Sequence of chain 1.C:
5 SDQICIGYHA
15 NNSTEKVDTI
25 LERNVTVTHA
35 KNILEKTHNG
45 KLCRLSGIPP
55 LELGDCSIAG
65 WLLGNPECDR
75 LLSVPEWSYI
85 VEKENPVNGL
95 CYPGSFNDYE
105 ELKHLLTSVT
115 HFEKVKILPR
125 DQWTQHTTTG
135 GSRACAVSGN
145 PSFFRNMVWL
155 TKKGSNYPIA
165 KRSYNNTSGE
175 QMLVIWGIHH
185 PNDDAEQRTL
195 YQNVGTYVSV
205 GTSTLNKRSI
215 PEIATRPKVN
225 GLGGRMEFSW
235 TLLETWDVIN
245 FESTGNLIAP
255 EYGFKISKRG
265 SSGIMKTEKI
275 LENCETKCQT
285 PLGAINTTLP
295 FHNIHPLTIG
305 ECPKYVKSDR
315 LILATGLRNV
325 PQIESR

This protein binds this small molecule.
Small molecule (SMILES): CC(=O)N[C@@H]1[C@@H](O)[C@H](O)[C@@H](CO)O[C@H]1O

Binding-site contacts:
Ligand atom C1 contacts residue ASN290 of chain 1.C at 1.5 Å.
Ligand atom C2 contacts residue ASN290 of chain 1.C at 2.4 Å.
Ligand atom C5 contacts residue ASN290 of chain 1.C at 3.7 Å.
Ligand atom C3 contacts residue ASN290 of chain 1.C at 3.8 Å.
Ligand atom C7 contacts residue ASN290 of chain 1.C at 3.3 Å.
Ligand atom C8 contacts residue ASN290 of chain 1.C at 4.4 Å.
Ligand atom O7 contacts residue ASN290 of chain 1.C at 3.5 Å (h-bond).
Ligand atom C4 contacts residue ASN290 of chain 1.C at 4.2 Å.
Ligand atom O5 contacts residue ASN290 of chain 1.C at 2.4 Å (h-bond).
Ligand atom N2 contacts residue ASN290 of chain 1.C at 2.8 Å (h-bond).
Ligand atom C8 contacts residue GLU279 of chain 1.C at 4.3 Å.